Sequence of chain 1.A:
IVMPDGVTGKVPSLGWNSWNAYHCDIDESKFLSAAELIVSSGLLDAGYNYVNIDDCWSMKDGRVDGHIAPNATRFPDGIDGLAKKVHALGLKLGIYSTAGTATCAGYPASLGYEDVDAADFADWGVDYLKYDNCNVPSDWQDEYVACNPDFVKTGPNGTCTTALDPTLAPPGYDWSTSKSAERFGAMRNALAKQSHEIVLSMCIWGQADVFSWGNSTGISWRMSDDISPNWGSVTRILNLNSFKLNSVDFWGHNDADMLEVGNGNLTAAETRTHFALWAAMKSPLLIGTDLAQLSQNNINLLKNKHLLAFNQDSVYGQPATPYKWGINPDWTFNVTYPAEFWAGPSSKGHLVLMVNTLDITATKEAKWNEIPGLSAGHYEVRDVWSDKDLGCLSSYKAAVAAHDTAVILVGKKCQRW

This protein binds this small molecule.
Small molecule (SMILES): OC[C@H]1O[C@@H](O)[C@H](O)[C@@H](O)[C@H]1O

Binding-site contacts:
Ligand atom C2 contacts residue CYS203 of chain 1.A at 3.8 Å (hydrophobic).
Ligand atom O1 contacts residue CYS104 of chain 1.A at 3.0 Å (h-bond).
Ligand atom C6 contacts residue ASP55 of chain 1.A at 3.5 Å.
Ligand atom O3 contacts residue ARG222 of chain 1.A at 3.1 Å (salt-bridge).
Ligand atom C2 contacts residue ASP226 of chain 1.A at 3.2 Å.
Ligand atom C3 contacts residue LYS130 of chain 1.A at 3.8 Å.
Ligand atom C6 contacts residue TYR96 of chain 1.A at 3.7 Å (hydrophobic).
Ligand atom O6 contacts residue TRP19 of chain 1.A at 3.4 Å.
Ligand atom C1 contacts residue ASP226 of chain 1.A at 3.5 Å.
Ligand atom O5 contacts residue TYR96 of chain 1.A at 3.9 Å.
Ligand atom O6 contacts residue CYS104 of chain 1.A at 3.2 Å.
Ligand atom O2 contacts residue CYS203 of chain 1.A at 3.6 Å.
Ligand atom O5 contacts residue CYS104 of chain 1.A at 3.3 Å.
Ligand atom C2 contacts residue ASP132 of chain 1.A at 3.4 Å.
Ligand atom C3 contacts residue ARG222 of chain 1.A at 3.9 Å.
Ligand atom O2 contacts residue ASP226 of chain 1.A at 2.1 Å (salt-bridge).
Ligand atom O4 contacts residue ASP54 of chain 1.A at 2.8 Å (salt-bridge).
Ligand atom C5 contacts residue ASP132 of chain 1.A at 3.6 Å.
Ligand atom O2 contacts residue ARG222 of chain 1.A at 2.9 Å (salt-bridge).
Ligand atom O3 contacts residue MET258 of chain 1.A at 3.5 Å.
Ligand atom C4 contacts residue ASP54 of chain 1.A at 3.5 Å.
Ligand atom O1 contacts residue ASP132 of chain 1.A at 2.9 Å (salt-bridge).
Ligand atom O5 contacts residue ASP132 of chain 1.A at 2.8 Å (salt-bridge).
Ligand atom O6 contacts residue ALA105 of chain 1.A at 3.7 Å.
Ligand atom C1 contacts residue ASP132 of chain 1.A at 3.1 Å.
Ligand atom C2 contacts residue ARG222 of chain 1.A at 3.7 Å.
Ligand atom C6 contacts residue TRP19 of chain 1.A at 3.6 Å (hydrophobic).
Ligand atom O2 contacts residue TRP205 of chain 1.A at 3.2 Å (h-bond).
Ligand atom O1 contacts residue TRP205 of chain 1.A at 3.1 Å (h-bond).
Ligand atom C4 contacts residue LYS130 of chain 1.A at 3.8 Å.
Ligand atom O4 contacts residue LYS130 of chain 1.A at 2.9 Å (salt-bridge).
Ligand atom O6 contacts residue ASP55 of chain 1.A at 3.0 Å (salt-bridge).
Ligand atom O3 contacts residue LYS130 of chain 1.A at 2.7 Å (salt-bridge).
Ligand atom C4 contacts residue TRP19 of chain 1.A at 3.6 Å (hydrophobic).
Ligand atom C6 contacts residue ASP54 of chain 1.A at 3.5 Å.
Ligand atom C5 contacts residue TRP19 of chain 1.A at 3.8 Å (hydrophobic).
Ligand atom O4 contacts residue ASP132 of chain 1.A at 3.4 Å (salt-bridge).
Ligand atom O4 contacts residue TYR96 of chain 1.A at 3.6 Å.
Ligand atom C1 contacts residue CYS104 of chain 1.A at 3.8 Å (hydrophobic).
Ligand atom C3 contacts residue ASP226 of chain 1.A at 3.4 Å.